Sequence of chain 34.A:
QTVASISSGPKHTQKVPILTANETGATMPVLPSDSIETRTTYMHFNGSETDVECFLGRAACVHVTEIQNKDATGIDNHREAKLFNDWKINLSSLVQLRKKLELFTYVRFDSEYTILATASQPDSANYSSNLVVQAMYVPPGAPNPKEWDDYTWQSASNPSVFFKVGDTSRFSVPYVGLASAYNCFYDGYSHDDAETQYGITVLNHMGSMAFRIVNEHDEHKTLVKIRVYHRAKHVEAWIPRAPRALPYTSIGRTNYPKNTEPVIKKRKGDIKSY

Sequence of chain 34.C:
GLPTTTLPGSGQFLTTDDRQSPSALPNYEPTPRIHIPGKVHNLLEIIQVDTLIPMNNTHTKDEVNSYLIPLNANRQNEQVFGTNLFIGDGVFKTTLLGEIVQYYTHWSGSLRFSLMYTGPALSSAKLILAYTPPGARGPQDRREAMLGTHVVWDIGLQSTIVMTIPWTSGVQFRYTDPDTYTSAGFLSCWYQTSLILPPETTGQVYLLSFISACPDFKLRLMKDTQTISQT

Sequence of chain 35.C:
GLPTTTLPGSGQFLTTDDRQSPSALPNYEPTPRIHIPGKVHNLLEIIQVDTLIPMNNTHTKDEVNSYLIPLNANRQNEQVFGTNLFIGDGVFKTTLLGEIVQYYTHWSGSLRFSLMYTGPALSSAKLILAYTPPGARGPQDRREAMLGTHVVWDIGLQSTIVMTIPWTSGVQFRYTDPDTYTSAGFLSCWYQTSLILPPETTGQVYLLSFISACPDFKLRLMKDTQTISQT

Binding-site contacts:
Ligand atom C06 contacts residue ILE104 of chain 34.A at 3.5 Å (hydrophobic).
Ligand atom C14 contacts residue LEU106 of chain 34.A at 3.5 Å (hydrophobic).
Ligand atom C14 contacts residue TYR197 of chain 34.A at 3.7 Å (hydrophobic).
Ligand atom C08 contacts residue TYR128 of chain 34.A at 3.3 Å (hydrophobic).
Ligand atom O20 contacts residue PHE186 of chain 34.A at 3.8 Å.
Ligand atom O02 contacts residue TYR128 of chain 34.A at 3.8 Å.
Ligand atom C07 contacts residue TYR128 of chain 34.A at 2.9 Å (hydrophobic).
Ligand atom O20 contacts residue TYR152 of chain 34.A at 3.7 Å.
Ligand atom C08 contacts residue TYR197 of chain 34.A at 3.9 Å (hydrophobic).
Ligand atom C11 contacts residue TYR197 of chain 34.A at 3.5 Å (hydrophobic).
Ligand atom C15 contacts residue TYR197 of chain 34.A at 3.8 Å (hydrophobic).
Ligand atom C01 contacts residue TYR128 of chain 34.A at 2.9 Å (hydrophobic).
Ligand atom C05 contacts residue TYR128 of chain 34.A at 3.8 Å (hydrophobic).
Ligand atom C06 contacts residue TYR128 of chain 34.A at 3.4 Å (hydrophobic).
Ligand atom O02 contacts residue MET224 of chain 34.A at 3.5 Å.
Ligand atom C12 contacts residue TYR197 of chain 34.A at 3.5 Å (hydrophobic).
Ligand atom C01 contacts residue MET224 of chain 34.A at 3.7 Å (hydrophobic).
Ligand atom C09 contacts residue MET221 of chain 34.A at 3.9 Å (hydrophobic).
Ligand atom C04 contacts residue TYR128 of chain 34.A at 3.4 Å (hydrophobic).
Ligand atom C17 contacts residue TYR152 of chain 34.A at 3.8 Å (hydrophobic).
Ligand atom C10 contacts residue TYR197 of chain 34.A at 3.7 Å (hydrophobic).
Ligand atom O23 contacts residue TYR152 of chain 34.A at 3.0 Å (h-bond).
Ligand atom C01 contacts residue PHE186 of chain 34.A at 2.8 Å (hydrophobic).
Ligand atom O16 contacts residue VAL188 of chain 34.A at 3.8 Å.
Ligand atom C19 contacts residue TYR152 of chain 34.A at 3.9 Å (hydrophobic).
Ligand atom C03 contacts residue TYR128 of chain 34.A at 3.7 Å (hydrophobic).
Ligand atom N13 contacts residue GOL1 of chain 34.E at 3.7 Å.
Ligand atom C15 contacts residue SER126 of chain 34.A at 3.5 Å.
Ligand atom O24 contacts residue TYR152 of chain 34.A at 3.5 Å (h-bond).
Ligand atom N22 contacts residue VAL191 of chain 34.A at 3.9 Å.
Ligand atom O23 contacts residue LEU221 of chain 35.C at 3.9 Å.
Ligand atom C10 contacts residue MET221 of chain 34.A at 3.9 Å (hydrophobic).
Ligand atom N22 contacts residue TYR152 of chain 34.A at 3.3 Å (h-bond).
Ligand atom C15 contacts residue TYR128 of chain 34.A at 3.1 Å (hydrophobic).
Ligand atom C18 contacts residue TYR152 of chain 34.A at 3.7 Å (hydrophobic).
Ligand atom O23 contacts residue VAL191 of chain 34.A at 3.9 Å.
Ligand atom O16 contacts residue TYR128 of chain 34.A at 2.9 Å (h-bond).
Ligand atom N13 contacts residue TYR197 of chain 34.A at 3.4 Å.
Ligand atom C21 contacts residue TYR152 of chain 34.A at 3.6 Å (hydrophobic).
Ligand atom O24 contacts residue VAL191 of chain 34.A at 3.1 Å.

A small-molecule ligand and the protein it binds are described below.
Small molecule (SMILES): COc1cc(CC(=O)c2ccc(C#N)cc2)c([N+](=O)[O-])cc1OC